The protein below binds the small molecule below.
Small molecule (SMILES): OB(O)c1cnn(-c2cc(Cl)ncn2)c1

Binding-site contacts:
Ligand atom N16 contacts residue TYR37 of chain 1.B at 3.4 Å (h-bond).
Ligand atom C07 contacts residue THR39 of chain 1.B at 3.3 Å.
Ligand atom N14 contacts residue TYR37 of chain 1.B at 3.2 Å (h-bond).
Ligand atom C10 contacts residue THR39 of chain 1.B at 4.2 Å.
Ligand atom O04 contacts residue THR14 of chain 1.B at 4.5 Å.
Ligand atom C06 contacts residue PHE38 of chain 1.B at 3.9 Å (hydrophobic).
Ligand atom C07 contacts residue TRP40 of chain 1.B at 3.5 Å (hydrophobic).
Ligand atom C07 contacts residue PHE38 of chain 1.B at 4.3 Å (hydrophobic).
Ligand atom C11 contacts residue PHE38 of chain 1.B at 3.4 Å (hydrophobic).
Ligand atom N08 contacts residue THR39 of chain 1.B at 3.0 Å (h-bond).
Ligand atom C15 contacts residue TYR37 of chain 1.B at 3.3 Å (hydrophobic).
Ligand atom CL1 contacts residue TYR37 of chain 1.B at 3.9 Å.
Ligand atom CL1 contacts residue PHE38 of chain 1.B at 4.3 Å.
Ligand atom N09 contacts residue TYR37 of chain 1.B at 4.2 Å.
Ligand atom C12 contacts residue THR39 of chain 1.B at 4.4 Å.
Ligand atom C10 contacts residue TYR37 of chain 1.B at 3.4 Å (hydrophobic).
Ligand atom O05 contacts residue HIS10 of chain 1.B at 3.7 Å.
Ligand atom C17 contacts residue PHE38 of chain 1.B at 3.6 Å (hydrophobic).
Ligand atom C11 contacts residue TYR37 of chain 1.B at 3.3 Å (hydrophobic).
Ligand atom C12 contacts residue PHE38 of chain 1.B at 4.0 Å (hydrophobic).
Ligand atom C11 contacts residue THR39 of chain 1.B at 3.5 Å.
Ligand atom O04 contacts residue TRP40 of chain 1.B at 3.1 Å (h-bond).
Ligand atom CL1 contacts residue THR39 of chain 1.B at 4.0 Å.
Ligand atom N08 contacts residue PHE38 of chain 1.B at 3.6 Å.
Ligand atom B03 contacts residue HIS10 of chain 1.B at 3.7 Å.
Ligand atom B03 contacts residue TRP40 of chain 1.B at 4.1 Å.
Ligand atom C12 contacts residue TYR37 of chain 1.B at 3.2 Å (hydrophobic).
Ligand atom C06 contacts residue TRP40 of chain 1.B at 4.2 Å (hydrophobic).
Ligand atom N09 contacts residue THR39 of chain 1.B at 4.0 Å.
Ligand atom N09 contacts residue PHE38 of chain 1.B at 3.8 Å.
Ligand atom B03 contacts residue PHE38 of chain 1.B at 4.4 Å.
Ligand atom O04 contacts residue HIS10 of chain 1.B at 2.8 Å (h-bond).
Ligand atom C10 contacts residue PHE38 of chain 1.B at 3.7 Å (hydrophobic).

Sequence of chain 1.B:
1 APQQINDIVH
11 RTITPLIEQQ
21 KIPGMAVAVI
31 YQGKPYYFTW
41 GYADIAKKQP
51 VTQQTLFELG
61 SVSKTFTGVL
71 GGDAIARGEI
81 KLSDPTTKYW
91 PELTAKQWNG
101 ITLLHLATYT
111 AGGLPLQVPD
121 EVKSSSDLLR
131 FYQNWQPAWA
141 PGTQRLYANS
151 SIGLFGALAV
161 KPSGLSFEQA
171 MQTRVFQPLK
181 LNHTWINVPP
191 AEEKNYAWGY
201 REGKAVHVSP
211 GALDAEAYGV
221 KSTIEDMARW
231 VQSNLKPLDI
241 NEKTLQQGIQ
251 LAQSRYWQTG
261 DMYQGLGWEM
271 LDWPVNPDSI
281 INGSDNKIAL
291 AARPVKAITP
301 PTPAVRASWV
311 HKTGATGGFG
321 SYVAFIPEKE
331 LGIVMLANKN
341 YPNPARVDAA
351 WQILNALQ